The protein below binds the small molecule below.
Small molecule (SMILES): CC(=O)N[C@H]1[C@H](O[C@H]2[C@H](O)[C@@H](NC(C)=O)CO[C@@H]2CO)O[C@H](CO)[C@@H](O)[C@@H]1O

Sequence of chain 1.A:
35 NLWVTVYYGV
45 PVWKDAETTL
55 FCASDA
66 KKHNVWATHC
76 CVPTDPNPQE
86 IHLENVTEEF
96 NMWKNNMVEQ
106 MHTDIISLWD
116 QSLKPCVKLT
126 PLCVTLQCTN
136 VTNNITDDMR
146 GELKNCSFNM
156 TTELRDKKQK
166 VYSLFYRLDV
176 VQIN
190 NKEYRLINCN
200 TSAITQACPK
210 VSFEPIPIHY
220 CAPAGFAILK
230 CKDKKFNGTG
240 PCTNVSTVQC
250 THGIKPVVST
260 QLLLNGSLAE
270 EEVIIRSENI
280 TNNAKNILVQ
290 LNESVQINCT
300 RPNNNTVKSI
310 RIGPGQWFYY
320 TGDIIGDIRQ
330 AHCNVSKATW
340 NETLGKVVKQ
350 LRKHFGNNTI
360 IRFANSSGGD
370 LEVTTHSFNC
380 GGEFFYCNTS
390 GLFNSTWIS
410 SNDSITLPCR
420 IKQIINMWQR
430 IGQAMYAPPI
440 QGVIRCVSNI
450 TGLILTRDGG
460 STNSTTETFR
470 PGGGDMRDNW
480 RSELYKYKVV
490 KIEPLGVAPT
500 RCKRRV

Binding-site contacts:
Ligand atom C5 contacts residue ASN448 of chain 1.A at 3.8 Å.
Ligand atom O5 contacts residue SER293 of chain 1.A at 3.1 Å (h-bond).
Ligand atom O7 contacts residue ASN448 of chain 1.A at 3.3 Å (h-bond).
Ligand atom C8 contacts residue NAG1 of chain 1.G at 3.5 Å.
Ligand atom C3 contacts residue ASN448 of chain 1.A at 3.9 Å.
Ligand atom C7 contacts residue ASN448 of chain 1.A at 3.2 Å.
Ligand atom C5 contacts residue SER293 of chain 1.A at 4.3 Å.
Ligand atom O6 contacts residue SER293 of chain 1.A at 3.8 Å.
Ligand atom O5 contacts residue ASN448 of chain 1.A at 2.4 Å (h-bond).
Ligand atom C4 contacts residue ASN448 of chain 1.A at 4.3 Å.
Ligand atom C8 contacts residue ASN264 of chain 1.A at 3.4 Å.
Ligand atom C1 contacts residue SER293 of chain 1.A at 3.9 Å.
Ligand atom C6 contacts residue SER293 of chain 1.A at 4.3 Å.
Ligand atom C7 contacts residue ASN264 of chain 1.A at 4.3 Å.
Ligand atom C1 contacts residue ASN448 of chain 1.A at 1.5 Å.
Ligand atom C8 contacts residue ASN448 of chain 1.A at 3.8 Å.
Ligand atom N2 contacts residue ASN448 of chain 1.A at 3.0 Å (h-bond).
Ligand atom C2 contacts residue ASN448 of chain 1.A at 2.5 Å.